This small molecule binds to this protein.
Small molecule (SMILES): Cc1c(O)nc(CC(=O)O)c(C)c1O

Sequence of chain 1.B:
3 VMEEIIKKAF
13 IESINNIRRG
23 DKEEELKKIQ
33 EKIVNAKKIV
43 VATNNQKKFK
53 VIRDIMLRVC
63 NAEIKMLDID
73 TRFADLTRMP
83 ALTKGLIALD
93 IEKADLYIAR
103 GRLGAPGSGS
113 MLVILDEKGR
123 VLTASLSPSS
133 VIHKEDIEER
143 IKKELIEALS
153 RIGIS

Sequence of chain 1.A:
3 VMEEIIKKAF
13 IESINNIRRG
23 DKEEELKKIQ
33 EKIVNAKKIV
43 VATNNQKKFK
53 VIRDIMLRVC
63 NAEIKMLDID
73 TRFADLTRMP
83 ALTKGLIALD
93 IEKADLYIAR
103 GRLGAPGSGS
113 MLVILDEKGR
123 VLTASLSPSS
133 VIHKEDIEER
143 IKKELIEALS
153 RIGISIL

Binding-site contacts:
Ligand atom CAM contacts residue ASP23 of chain 1.B at 3.9 Å.
Ligand atom OAC contacts residue SER131 of chain 1.A at 4.3 Å.
Ligand atom OAC contacts residue ARG142 of chain 1.A at 3.2 Å (salt-bridge).
Ligand atom OAD contacts residue GLY22 of chain 1.B at 3.7 Å.
Ligand atom OAC contacts residue GLY111 of chain 1.A at 4.2 Å.
Ligand atom CAI contacts residue ASP23 of chain 1.B at 3.4 Å.
Ligand atom NAH contacts residue ARG104 of chain 1.A at 3.7 Å.
Ligand atom CAA contacts residue ARG20 of chain 1.B at 4.1 Å.
Ligand atom CAL contacts residue GLY22 of chain 1.B at 3.5 Å.
Ligand atom CAI contacts residue SER132 of chain 1.A at 3.7 Å.
Ligand atom CAJ contacts residue ARG104 of chain 1.A at 4.2 Å.
Ligand atom CAL contacts residue ARG104 of chain 1.A at 3.7 Å.
Ligand atom CAL contacts residue ASP23 of chain 1.B at 3.6 Å.
Ligand atom OAE contacts residue ARG20 of chain 1.B at 3.3 Å (salt-bridge).
Ligand atom OAC contacts residue SER112 of chain 1.A at 4.3 Å.
Ligand atom CAB contacts residue ARG102 of chain 1.A at 3.7 Å.
Ligand atom CAN contacts residue ARG104 of chain 1.A at 4.2 Å.
Ligand atom CAG contacts residue GLY111 of chain 1.A at 3.5 Å.
Ligand atom CAG contacts residue SER112 of chain 1.A at 4.3 Å.
Ligand atom OAE contacts residue ASP23 of chain 1.B at 3.5 Å (salt-bridge).
Ligand atom OAE contacts residue ARG104 of chain 1.A at 2.9 Å (salt-bridge).
Ligand atom CAK contacts residue ARG104 of chain 1.A at 4.0 Å.
Ligand atom NAH contacts residue GLY22 of chain 1.B at 3.8 Å.
Ligand atom OAC contacts residue ASP23 of chain 1.B at 4.0 Å.
Ligand atom CAB contacts residue ARG104 of chain 1.A at 4.0 Å.
Ligand atom CAB contacts residue GLY103 of chain 1.A at 3.9 Å.
Ligand atom OAD contacts residue SER132 of chain 1.A at 3.8 Å.
Ligand atom CAJ contacts residue GLY22 of chain 1.B at 3.8 Å.
Ligand atom OAD contacts residue ASP23 of chain 1.B at 2.9 Å (salt-bridge).
Ligand atom CAG contacts residue ARG104 of chain 1.A at 4.4 Å.
Ligand atom CAM contacts residue ARG104 of chain 1.A at 3.9 Å.
Ligand atom CAB contacts residue SER112 of chain 1.A at 4.3 Å.
Ligand atom CAG contacts residue ASP23 of chain 1.B at 3.4 Å.
Ligand atom CAA contacts residue GLY22 of chain 1.B at 4.3 Å.
Ligand atom OAC contacts residue SER132 of chain 1.A at 2.9 Å (h-bond).
Ligand atom OAE contacts residue GLY22 of chain 1.B at 3.4 Å.
Ligand atom CAM contacts residue GLY111 of chain 1.A at 4.4 Å.
Ligand atom NAH contacts residue ASP23 of chain 1.B at 2.9 Å (salt-bridge).
Ligand atom CAA contacts residue ARG104 of chain 1.A at 4.0 Å.
Ligand atom CAA contacts residue ASP77 of chain 1.A at 4.3 Å.